The protein below binds the small molecule below.
Small molecule (SMILES): CCN1CCN(Cc2ccc(NC(=O)c3cccc(-c4ccc5nc(NC(=O)C6CC6)sc5n4)c3)cc2C(F)(F)F)CC1

Binding-site contacts:
Ligand atom N contacts residue VAL136 of chain 1.B at 2.8 Å (h-bond).
Ligand atom N02 contacts residue MET94 of chain 1.B at 3.0 Å (h-bond).
Ligand atom N03 contacts residue MET94 of chain 1.B at 2.8 Å (h-bond).
Ligand atom C29 contacts residue VAL136 of chain 1.B at 3.4 Å (hydrophobic).
Ligand atom C15 contacts residue ASP157 of chain 1.B at 3.4 Å.
Ligand atom C09 contacts residue GLY97 of chain 1.B at 3.4 Å.
Ligand atom N03 contacts residue TYR93 of chain 1.B at 3.1 Å.
Ligand atom C17 contacts residue ASP157 of chain 1.B at 2.9 Å.
Ligand atom C29 contacts residue MES1 of chain 1.G at 3.2 Å.
Ligand atom C18 contacts residue ASP157 of chain 1.B at 3.4 Å.
Ligand atom C25 contacts residue VAL66 of chain 1.B at 3.4 Å (hydrophobic).
Ligand atom C14 contacts residue GLU63 of chain 1.B at 3.3 Å.
Ligand atom N04 contacts residue MET67 of chain 1.B at 3.2 Å (h-bond).
Ligand atom C01 contacts residue GLU92 of chain 1.B at 3.3 Å.
Ligand atom N04 contacts residue GLU63 of chain 1.B at 2.6 Å (salt-bridge).
Ligand atom O contacts residue ALA156 of chain 1.B at 3.3 Å.
Ligand atom C29 contacts residue ARG138 of chain 1.B at 3.4 Å.
Ligand atom N04 contacts residue ASP157 of chain 1.B at 3.2 Å (salt-bridge).
Ligand atom C26 contacts residue VAL136 of chain 1.B at 3.1 Å (hydrophobic).
Ligand atom C18 contacts residue GLU63 of chain 1.B at 3.5 Å.
Ligand atom F2 contacts residue VAL155 of chain 1.B at 2.9 Å.
Ligand atom O contacts residue ASP157 of chain 1.B at 2.7 Å (salt-bridge).
Ligand atom C30 contacts residue ARG138 of chain 1.B at 3.3 Å.
Ligand atom C04 contacts residue ALA46 of chain 1.B at 3.3 Å (hydrophobic).
Ligand atom C26 contacts residue MES1 of chain 1.G at 3.2 Å.
Ligand atom C19 contacts residue GLU63 of chain 1.B at 3.2 Å.
Ligand atom C25 contacts residue VAL136 of chain 1.B at 3.1 Å (hydrophobic).
Ligand atom C06 contacts residue TYR93 of chain 1.B at 3.2 Å (hydrophobic).
Ligand atom C05 contacts residue ALA46 of chain 1.B at 3.1 Å (hydrophobic).
Ligand atom C27 contacts residue HIS137 of chain 1.B at 3.2 Å.
Ligand atom N02 contacts residue TYR93 of chain 1.B at 3.3 Å.
Ligand atom F1 contacts residue HIS137 of chain 1.B at 3.1 Å.
Ligand atom C01 contacts residue LEU146 of chain 1.B at 3.5 Å (hydrophobic).
Ligand atom C07 contacts residue TYR93 of chain 1.B at 3.2 Å (hydrophobic).
Ligand atom C01 contacts residue ALA46 of chain 1.B at 3.3 Å (hydrophobic).
Ligand atom C08 contacts residue TYR93 of chain 1.B at 3.2 Å (hydrophobic).
Ligand atom C06 contacts residue MET94 of chain 1.B at 3.1 Å (hydrophobic).
Ligand atom F1 contacts residue VAL155 of chain 1.B at 3.4 Å.
Ligand atom C23 contacts residue ASP157 of chain 1.B at 3.5 Å.
Ligand atom C05 contacts residue THR91 of chain 1.B at 3.1 Å.

Sequence of chain 1.B:
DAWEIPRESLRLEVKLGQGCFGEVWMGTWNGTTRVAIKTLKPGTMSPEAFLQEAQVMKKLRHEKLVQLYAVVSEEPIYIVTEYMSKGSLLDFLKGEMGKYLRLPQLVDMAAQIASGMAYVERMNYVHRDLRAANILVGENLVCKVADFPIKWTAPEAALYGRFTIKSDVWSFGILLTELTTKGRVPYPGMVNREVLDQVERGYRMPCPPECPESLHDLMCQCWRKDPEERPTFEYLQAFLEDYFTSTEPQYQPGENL